Binding-site contacts:
Ligand atom C8 contacts residue LEU693 of chain 5.A at 4.2 Å (hydrophobic).
Ligand atom C5 contacts residue ASN666 of chain 5.A at 3.6 Å.
Ligand atom N2 contacts residue TYR694 of chain 5.A at 4.5 Å.
Ligand atom C5 contacts residue THR663 of chain 5.A at 4.3 Å.
Ligand atom C4 contacts residue ASN666 of chain 5.A at 4.2 Å.
Ligand atom C7 contacts residue TYR694 of chain 5.A at 4.5 Å (hydrophobic).
Ligand atom O7 contacts residue ASN666 of chain 5.A at 4.0 Å.
Ligand atom C7 contacts residue ASN666 of chain 5.A at 3.7 Å.
Ligand atom O5 contacts residue ASN666 of chain 5.A at 2.3 Å (h-bond).
Ligand atom C1 contacts residue ASN666 of chain 5.A at 1.4 Å.
Ligand atom C3 contacts residue ASN666 of chain 5.A at 3.8 Å.
Ligand atom C6 contacts residue THR663 of chain 5.A at 3.7 Å.
Ligand atom N2 contacts residue ASN666 of chain 5.A at 3.0 Å (h-bond).
Ligand atom C8 contacts residue TYR694 of chain 5.A at 3.4 Å (hydrophobic).
Ligand atom C2 contacts residue ASN666 of chain 5.A at 2.5 Å.

Sequence of chain 5.A:
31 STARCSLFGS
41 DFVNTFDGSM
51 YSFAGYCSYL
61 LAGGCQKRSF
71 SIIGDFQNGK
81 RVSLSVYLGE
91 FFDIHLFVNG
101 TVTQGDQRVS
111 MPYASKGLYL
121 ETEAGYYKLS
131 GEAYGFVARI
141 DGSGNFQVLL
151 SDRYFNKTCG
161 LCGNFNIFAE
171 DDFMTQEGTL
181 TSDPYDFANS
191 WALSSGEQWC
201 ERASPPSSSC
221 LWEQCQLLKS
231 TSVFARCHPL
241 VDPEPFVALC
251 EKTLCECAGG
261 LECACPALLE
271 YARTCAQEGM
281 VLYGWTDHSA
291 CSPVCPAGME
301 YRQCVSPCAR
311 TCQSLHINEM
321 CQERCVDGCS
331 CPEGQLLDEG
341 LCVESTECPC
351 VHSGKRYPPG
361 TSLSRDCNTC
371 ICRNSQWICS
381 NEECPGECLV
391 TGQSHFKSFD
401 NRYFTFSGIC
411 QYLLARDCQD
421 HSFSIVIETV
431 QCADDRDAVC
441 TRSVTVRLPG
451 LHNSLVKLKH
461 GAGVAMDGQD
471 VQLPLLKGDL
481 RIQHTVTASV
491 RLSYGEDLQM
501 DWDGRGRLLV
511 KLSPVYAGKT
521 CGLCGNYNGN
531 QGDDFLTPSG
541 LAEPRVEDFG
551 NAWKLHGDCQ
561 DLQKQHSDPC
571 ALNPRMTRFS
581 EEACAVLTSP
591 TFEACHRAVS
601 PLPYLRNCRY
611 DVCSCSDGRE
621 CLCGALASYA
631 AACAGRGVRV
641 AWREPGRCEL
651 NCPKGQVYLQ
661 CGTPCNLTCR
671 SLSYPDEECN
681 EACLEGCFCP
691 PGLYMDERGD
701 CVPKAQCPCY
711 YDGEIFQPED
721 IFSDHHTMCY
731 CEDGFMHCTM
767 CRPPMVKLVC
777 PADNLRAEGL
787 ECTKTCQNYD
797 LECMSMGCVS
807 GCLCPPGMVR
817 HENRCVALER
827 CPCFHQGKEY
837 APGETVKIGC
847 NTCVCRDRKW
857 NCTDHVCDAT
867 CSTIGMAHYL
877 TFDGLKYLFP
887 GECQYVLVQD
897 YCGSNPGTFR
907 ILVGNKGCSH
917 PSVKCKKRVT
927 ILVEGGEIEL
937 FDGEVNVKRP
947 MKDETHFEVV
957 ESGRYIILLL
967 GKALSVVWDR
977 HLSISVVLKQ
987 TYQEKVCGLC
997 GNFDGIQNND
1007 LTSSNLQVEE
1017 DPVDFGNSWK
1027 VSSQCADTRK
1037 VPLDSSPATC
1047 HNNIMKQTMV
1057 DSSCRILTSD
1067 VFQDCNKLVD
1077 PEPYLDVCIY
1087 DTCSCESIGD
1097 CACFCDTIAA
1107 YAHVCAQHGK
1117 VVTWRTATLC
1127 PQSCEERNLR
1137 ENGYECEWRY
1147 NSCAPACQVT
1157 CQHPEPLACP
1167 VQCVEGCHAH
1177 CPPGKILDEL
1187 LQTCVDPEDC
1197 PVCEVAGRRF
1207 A

A protein and the small-molecule ligand that binds it are described below.
Small molecule (SMILES): CC(=O)N[C@@H]1[C@@H](O)[C@H](O)[C@@H](CO)O[C@H]1O